This small molecule binds to this protein.
Small molecule (SMILES): CC(=O)N[C@@H]1[C@@H](O)[C@H](O)[C@@H](CO)O[C@H]1O

Sequence of chain 1.B:
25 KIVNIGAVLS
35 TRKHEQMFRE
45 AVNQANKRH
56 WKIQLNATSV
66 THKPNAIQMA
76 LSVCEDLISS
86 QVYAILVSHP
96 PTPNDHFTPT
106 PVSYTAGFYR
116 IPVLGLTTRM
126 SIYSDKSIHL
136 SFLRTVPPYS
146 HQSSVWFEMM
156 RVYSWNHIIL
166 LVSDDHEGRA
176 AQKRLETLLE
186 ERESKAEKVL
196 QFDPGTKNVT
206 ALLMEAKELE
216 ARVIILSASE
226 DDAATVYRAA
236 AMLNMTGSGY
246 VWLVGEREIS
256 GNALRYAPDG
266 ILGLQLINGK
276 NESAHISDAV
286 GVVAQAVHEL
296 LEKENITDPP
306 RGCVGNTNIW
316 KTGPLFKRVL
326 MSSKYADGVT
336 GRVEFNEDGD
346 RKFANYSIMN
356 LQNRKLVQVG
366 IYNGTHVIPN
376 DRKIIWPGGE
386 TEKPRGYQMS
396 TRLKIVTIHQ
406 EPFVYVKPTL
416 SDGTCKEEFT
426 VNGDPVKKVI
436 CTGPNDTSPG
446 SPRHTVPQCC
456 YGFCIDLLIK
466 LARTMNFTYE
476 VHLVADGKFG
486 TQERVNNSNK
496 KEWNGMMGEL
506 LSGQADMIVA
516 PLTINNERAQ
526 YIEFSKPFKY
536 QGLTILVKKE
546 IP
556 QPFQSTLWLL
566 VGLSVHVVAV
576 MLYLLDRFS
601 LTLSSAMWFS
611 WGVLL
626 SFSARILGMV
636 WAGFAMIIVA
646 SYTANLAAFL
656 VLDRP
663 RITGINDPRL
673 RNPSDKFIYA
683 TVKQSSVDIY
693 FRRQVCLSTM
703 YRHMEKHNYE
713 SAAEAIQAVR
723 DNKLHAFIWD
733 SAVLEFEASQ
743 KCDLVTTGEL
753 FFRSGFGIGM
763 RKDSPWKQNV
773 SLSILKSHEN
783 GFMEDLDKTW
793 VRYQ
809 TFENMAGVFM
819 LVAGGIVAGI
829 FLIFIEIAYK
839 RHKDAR

Binding-site contacts:
Ligand atom C3 contacts residue ASN239 of chain 1.B at 3.8 Å.
Ligand atom O7 contacts residue ASN239 of chain 1.B at 3.7 Å.
Ligand atom O6 contacts residue MET237 of chain 1.B at 2.9 Å (h-bond).
Ligand atom O5 contacts residue ASN239 of chain 1.B at 2.4 Å (h-bond).
Ligand atom C4 contacts residue ASN239 of chain 1.B at 4.2 Å.
Ligand atom O5 contacts residue MET237 of chain 1.B at 3.9 Å.
Ligand atom C5 contacts residue MET237 of chain 1.B at 4.4 Å (hydrophobic).
Ligand atom C6 contacts residue MET237 of chain 1.B at 4.1 Å (hydrophobic).
Ligand atom C2 contacts residue ASN239 of chain 1.B at 2.5 Å.
Ligand atom N2 contacts residue ASN239 of chain 1.B at 2.9 Å (h-bond).
Ligand atom C1 contacts residue ASN239 of chain 1.B at 1.4 Å.
Ligand atom C7 contacts residue ASN239 of chain 1.B at 3.5 Å.
Ligand atom C5 contacts residue ASN239 of chain 1.B at 3.7 Å.